Binding-site contacts:
Ligand atom C3 contacts residue ASN296 of chain 1.A at 3.8 Å.
Ligand atom O6 contacts residue GLU299 of chain 1.A at 3.4 Å.
Ligand atom O6 contacts residue ASP302 of chain 1.A at 3.5 Å (salt-bridge).
Ligand atom C1 contacts residue ASN296 of chain 1.A at 1.4 Å.
Ligand atom O5 contacts residue ASN296 of chain 1.A at 2.3 Å (h-bond).
Ligand atom C4 contacts residue ASN296 of chain 1.A at 4.2 Å.
Ligand atom C7 contacts residue ASN296 of chain 1.A at 3.5 Å.
Ligand atom C6 contacts residue SER298 of chain 1.A at 4.2 Å.
Ligand atom C2 contacts residue GLU299 of chain 1.A at 4.4 Å.
Ligand atom O5 contacts residue SER298 of chain 1.A at 4.2 Å.
Ligand atom C2 contacts residue ASN296 of chain 1.A at 2.4 Å.
Ligand atom C1 contacts residue SER298 of chain 1.A at 4.3 Å.
Ligand atom O6 contacts residue SER298 of chain 1.A at 3.4 Å (h-bond).
Ligand atom O7 contacts residue ASN296 of chain 1.A at 3.7 Å.
Ligand atom C5 contacts residue ASN296 of chain 1.A at 3.6 Å.
Ligand atom N2 contacts residue ASN296 of chain 1.A at 3.0 Å (h-bond).
Ligand atom C5 contacts residue SER298 of chain 1.A at 4.1 Å.
Ligand atom C1 contacts residue GLU299 of chain 1.A at 3.8 Å.
Ligand atom O5 contacts residue GLU299 of chain 1.A at 3.2 Å (salt-bridge).
Ligand atom C6 contacts residue GLU299 of chain 1.A at 4.2 Å.
Ligand atom C5 contacts residue GLU299 of chain 1.A at 4.3 Å.

Sequence of chain 1.A:
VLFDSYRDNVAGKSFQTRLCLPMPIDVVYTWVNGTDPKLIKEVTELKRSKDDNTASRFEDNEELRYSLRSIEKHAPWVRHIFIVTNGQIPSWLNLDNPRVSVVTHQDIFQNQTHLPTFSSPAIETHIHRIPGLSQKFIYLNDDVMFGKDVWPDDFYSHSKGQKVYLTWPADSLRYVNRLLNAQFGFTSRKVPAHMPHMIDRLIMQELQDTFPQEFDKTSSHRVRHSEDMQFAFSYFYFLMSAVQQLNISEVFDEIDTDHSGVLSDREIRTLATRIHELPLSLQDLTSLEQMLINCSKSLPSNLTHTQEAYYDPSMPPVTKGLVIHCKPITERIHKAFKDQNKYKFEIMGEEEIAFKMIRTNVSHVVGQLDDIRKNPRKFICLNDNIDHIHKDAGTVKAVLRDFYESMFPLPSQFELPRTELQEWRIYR

This protein binds this small molecule.
Small molecule (SMILES): CC(=O)N[C@@H]1[C@@H](O)[C@H](O)[C@@H](CO)O[C@H]1O